Binding-site contacts:
Ligand atom C2 contacts residue TRP176 of chain 1.B at 4.4 Å (hydrophobic).
Ligand atom C4 contacts residue LEU41 of chain 1.B at 4.5 Å (hydrophobic).
Ligand atom C19 contacts residue LEU175 of chain 1.B at 4.5 Å (hydrophobic).
Ligand atom C19 contacts residue LEU179 of chain 1.B at 3.7 Å (hydrophobic).
Ligand atom C18 contacts residue LEU37 of chain 1.B at 3.7 Å (hydrophobic).
Ligand atom C6 contacts residue LEU41 of chain 1.B at 4.4 Å (hydrophobic).

Sequence of chain 1.B:
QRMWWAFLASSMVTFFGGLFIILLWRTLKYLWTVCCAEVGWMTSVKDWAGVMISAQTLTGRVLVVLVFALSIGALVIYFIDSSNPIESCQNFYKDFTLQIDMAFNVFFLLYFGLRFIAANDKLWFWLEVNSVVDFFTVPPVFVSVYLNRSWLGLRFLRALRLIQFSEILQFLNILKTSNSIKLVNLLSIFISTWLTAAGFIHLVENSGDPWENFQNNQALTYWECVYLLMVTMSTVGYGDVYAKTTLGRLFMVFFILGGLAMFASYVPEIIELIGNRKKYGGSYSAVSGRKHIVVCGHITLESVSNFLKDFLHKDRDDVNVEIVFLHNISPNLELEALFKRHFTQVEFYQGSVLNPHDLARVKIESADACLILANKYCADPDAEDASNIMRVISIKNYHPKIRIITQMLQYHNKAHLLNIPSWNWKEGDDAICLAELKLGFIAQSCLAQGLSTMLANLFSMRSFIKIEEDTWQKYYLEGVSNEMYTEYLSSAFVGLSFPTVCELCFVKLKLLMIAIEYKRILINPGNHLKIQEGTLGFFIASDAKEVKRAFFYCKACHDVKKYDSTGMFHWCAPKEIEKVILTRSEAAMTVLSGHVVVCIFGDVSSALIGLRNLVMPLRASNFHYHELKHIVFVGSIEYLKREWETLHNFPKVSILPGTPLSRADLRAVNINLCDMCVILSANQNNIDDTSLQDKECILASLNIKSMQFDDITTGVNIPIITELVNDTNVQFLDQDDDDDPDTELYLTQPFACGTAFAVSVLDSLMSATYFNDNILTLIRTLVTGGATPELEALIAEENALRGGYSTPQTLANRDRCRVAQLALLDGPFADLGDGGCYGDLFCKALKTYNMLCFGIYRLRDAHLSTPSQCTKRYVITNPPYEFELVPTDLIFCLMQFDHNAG

A small-molecule ligand and the protein it binds are described below.
Small molecule (SMILES): CC(C)CCC[C@@H](C)[C@H]1CC[C@H]2[C@@H]3CC=C4C[C@@H](O)CC[C@]4(C)[C@H]3CC[C@]12C